Binding-site contacts:
Ligand atom O3 contacts residue TYR64 of chain 1.B at 3.7 Å.
Ligand atom C4 contacts residue TRP342 of chain 1.B at 3.5 Å (hydrophobic).
Ligand atom C6 contacts residue PHE158 of chain 1.B at 3.6 Å (hydrophobic).
Ligand atom O4 contacts residue ASN14 of chain 1.B at 3.0 Å (h-bond).
Ligand atom C1 contacts residue TYR113 of chain 1.B at 3.5 Å (hydrophobic).
Ligand atom O2 contacts residue ALA65 of chain 1.B at 3.2 Å.
Ligand atom O6 contacts residue GLU155 of chain 1.B at 3.0 Å.
Ligand atom O1 contacts residue ALA65 of chain 1.B at 3.2 Å.
Ligand atom O3 contacts residue TYR64 of chain 1.B at 3.0 Å (h-bond).
Ligand atom O3 contacts residue ASP67 of chain 1.B at 2.7 Å (salt-bridge).
Ligand atom C3 contacts residue TYR64 of chain 1.B at 3.6 Å (hydrophobic).
Ligand atom O5 contacts residue TYR157 of chain 1.B at 3.2 Å.
Ligand atom O4 contacts residue LEU16 of chain 1.B at 3.4 Å.
Ligand atom C4 contacts residue ARG68 of chain 1.B at 3.9 Å.
Ligand atom O2 contacts residue TYR64 of chain 1.B at 3.9 Å.
Ligand atom C6 contacts residue GLU155 of chain 1.B at 3.8 Å.
Ligand atom O6 contacts residue GLU155 of chain 1.B at 2.9 Å (salt-bridge).
Ligand atom C3 contacts residue ASP67 of chain 1.B at 3.6 Å.
Ligand atom C1 contacts residue TYR157 of chain 1.B at 3.7 Å (hydrophobic).
Ligand atom O3 contacts residue ASN14 of chain 1.B at 3.1 Å (h-bond).
Ligand atom O2 contacts residue TYR64 of chain 1.B at 3.9 Å.
Ligand atom C3 contacts residue ARG68 of chain 1.B at 3.9 Å.
Ligand atom O4 contacts residue TRP342 of chain 1.B at 3.8 Å.
Ligand atom C6 contacts residue PRO156 of chain 1.B at 3.6 Å (hydrophobic).
Ligand atom C6 contacts residue ARG346 of chain 1.B at 3.8 Å.
Ligand atom C3 contacts residue ASN14 of chain 1.B at 3.7 Å.
Ligand atom O2 contacts residue ASP67 of chain 1.B at 2.8 Å (salt-bridge).
Ligand atom O5 contacts residue TYR157 of chain 1.B at 3.1 Å.
Ligand atom O2 contacts residue MET332 of chain 1.B at 3.9 Å.
Ligand atom O6 contacts residue TYR157 of chain 1.B at 3.1 Å (h-bond).
Ligand atom C4 contacts residue ASN14 of chain 1.B at 3.8 Å.
Ligand atom O3 contacts residue TRP342 of chain 1.B at 3.7 Å.
Ligand atom O3 contacts residue ARG68 of chain 1.B at 2.8 Å (salt-bridge).
Ligand atom O4 contacts residue ARG68 of chain 1.B at 2.7 Å (salt-bridge).
Ligand atom O6 contacts residue PRO156 of chain 1.B at 3.4 Å.
Ligand atom O1 contacts residue TYR113 of chain 1.B at 2.6 Å (h-bond).
Ligand atom C1 contacts residue TYR157 of chain 1.B at 3.6 Å (hydrophobic).
Ligand atom C6 contacts residue GLU155 of chain 1.B at 3.4 Å.
Ligand atom C2 contacts residue ASP67 of chain 1.B at 3.6 Å.
Ligand atom C6 contacts residue TYR157 of chain 1.B at 3.9 Å (hydrophobic).

Sequence of chain 1.B:
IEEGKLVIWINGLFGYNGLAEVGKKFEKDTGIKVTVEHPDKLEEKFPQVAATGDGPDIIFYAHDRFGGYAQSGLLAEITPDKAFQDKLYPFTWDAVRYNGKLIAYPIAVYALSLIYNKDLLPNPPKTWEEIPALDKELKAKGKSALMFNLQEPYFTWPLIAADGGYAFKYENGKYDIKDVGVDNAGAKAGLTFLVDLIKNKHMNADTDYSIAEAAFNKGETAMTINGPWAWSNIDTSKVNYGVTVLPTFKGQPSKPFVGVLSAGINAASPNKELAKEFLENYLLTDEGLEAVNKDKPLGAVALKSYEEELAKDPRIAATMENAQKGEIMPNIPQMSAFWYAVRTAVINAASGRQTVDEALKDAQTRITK

The small molecule below binds the protein below.
Small molecule (SMILES): OC[C@H]1O[C@@](CO)(O[C@H]2O[C@H](CO)[C@@H](O)[C@H](O)[C@H]2O)[C@@H](O)[C@@H]1O